Binding-site contacts:
Ligand atom C8 contacts residue TYR106 of chain 2.A at 3.3 Å (hydrophobic).
Ligand atom C7 contacts residue TYR106 of chain 2.A at 3.3 Å (hydrophobic).
Ligand atom C2 contacts residue ASP156 of chain 2.A at 3.3 Å.
Ligand atom N2 contacts residue SER103 of chain 2.A at 3.7 Å.
Ligand atom C5 contacts residue TYR106 of chain 2.A at 3.3 Å (hydrophobic).
Ligand atom N1 contacts residue GLN203 of chain 2.A at 3.7 Å.
Ligand atom N3 contacts residue TYR106 of chain 2.A at 3.8 Å.
Ligand atom N11 contacts residue GLY230 of chain 2.A at 3.1 Å.
Ligand atom C6 contacts residue CYS158 of chain 2.A at 3.2 Å (hydrophobic).
Ligand atom C2 contacts residue TYR106 of chain 2.A at 3.8 Å (hydrophobic).
Ligand atom N2 contacts residue ASP102 of chain 2.A at 2.6 Å (salt-bridge).
Ligand atom N2 contacts residue ILE201 of chain 2.A at 3.6 Å.
Ligand atom N9 contacts residue TYR106 of chain 2.A at 3.7 Å.
Ligand atom N2 contacts residue ASP156 of chain 2.A at 3.0 Å (salt-bridge).
Ligand atom C2 contacts residue ASP102 of chain 2.A at 3.6 Å.
Ligand atom O6 contacts residue GLY229 of chain 2.A at 3.3 Å.
Ligand atom C5 contacts residue CYS158 of chain 2.A at 3.8 Å (hydrophobic).
Ligand atom O6 contacts residue GLN203 of chain 2.A at 3.0 Å (h-bond).
Ligand atom N11 contacts residue ALA232 of chain 2.A at 2.9 Å (h-bond).
Ligand atom C2 contacts residue MET260 of chain 2.A at 3.8 Å (hydrophobic).
Ligand atom O6 contacts residue GLY230 of chain 2.A at 2.8 Å (h-bond).
Ligand atom N9 contacts residue GOL1 of chain 2.E at 2.9 Å (h-bond).
Ligand atom N2 contacts residue MET260 of chain 2.A at 3.7 Å.
Ligand atom C8 contacts residue GOL1 of chain 2.E at 3.7 Å.
Ligand atom O6 contacts residue ASP156 of chain 2.A at 3.8 Å.
Ligand atom C10 contacts residue TYR106 of chain 2.A at 3.4 Å (hydrophobic).
Ligand atom N1 contacts residue CYS158 of chain 2.A at 3.8 Å.
Ligand atom C6 contacts residue ASP156 of chain 2.A at 3.8 Å.
Ligand atom N11 contacts residue VAL233 of chain 2.A at 3.8 Å.
Ligand atom C4 contacts residue TYR106 of chain 2.A at 3.3 Å (hydrophobic).
Ligand atom O6 contacts residue CYS158 of chain 2.A at 3.0 Å (h-bond).
Ligand atom N3 contacts residue ASP102 of chain 2.A at 2.9 Å (salt-bridge).
Ligand atom C8 contacts residue MET260 of chain 2.A at 3.9 Å (hydrophobic).
Ligand atom C4 contacts residue MET260 of chain 2.A at 3.8 Å (hydrophobic).
Ligand atom C10 contacts residue GLY230 of chain 2.A at 3.6 Å.
Ligand atom N9 contacts residue MET260 of chain 2.A at 3.6 Å.
Ligand atom C6 contacts residue TYR106 of chain 2.A at 3.7 Å (hydrophobic).
Ligand atom N11 contacts residue LEU231 of chain 2.A at 3.1 Å (h-bond).
Ligand atom N1 contacts residue ASP156 of chain 2.A at 2.6 Å (salt-bridge).
Ligand atom N3 contacts residue MET260 of chain 2.A at 3.1 Å.

This protein binds this small molecule.
Small molecule (SMILES): N#Cc1c[nH]c2nc(N)[nH]c(=O)c12

Sequence of chain 2.A:
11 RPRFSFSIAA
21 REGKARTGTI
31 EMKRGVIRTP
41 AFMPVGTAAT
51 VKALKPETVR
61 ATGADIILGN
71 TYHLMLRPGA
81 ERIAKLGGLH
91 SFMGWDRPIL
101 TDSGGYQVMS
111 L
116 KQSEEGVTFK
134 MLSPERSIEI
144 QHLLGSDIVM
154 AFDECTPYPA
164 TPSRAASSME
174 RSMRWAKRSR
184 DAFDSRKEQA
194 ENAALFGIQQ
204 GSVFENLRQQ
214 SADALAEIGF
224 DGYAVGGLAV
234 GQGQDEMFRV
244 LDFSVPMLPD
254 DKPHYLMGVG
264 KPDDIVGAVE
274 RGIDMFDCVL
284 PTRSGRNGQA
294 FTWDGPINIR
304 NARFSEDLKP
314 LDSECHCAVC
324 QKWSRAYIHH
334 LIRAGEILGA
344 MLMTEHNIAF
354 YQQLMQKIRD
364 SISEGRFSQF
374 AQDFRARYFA